Sequence of chain 1.G:
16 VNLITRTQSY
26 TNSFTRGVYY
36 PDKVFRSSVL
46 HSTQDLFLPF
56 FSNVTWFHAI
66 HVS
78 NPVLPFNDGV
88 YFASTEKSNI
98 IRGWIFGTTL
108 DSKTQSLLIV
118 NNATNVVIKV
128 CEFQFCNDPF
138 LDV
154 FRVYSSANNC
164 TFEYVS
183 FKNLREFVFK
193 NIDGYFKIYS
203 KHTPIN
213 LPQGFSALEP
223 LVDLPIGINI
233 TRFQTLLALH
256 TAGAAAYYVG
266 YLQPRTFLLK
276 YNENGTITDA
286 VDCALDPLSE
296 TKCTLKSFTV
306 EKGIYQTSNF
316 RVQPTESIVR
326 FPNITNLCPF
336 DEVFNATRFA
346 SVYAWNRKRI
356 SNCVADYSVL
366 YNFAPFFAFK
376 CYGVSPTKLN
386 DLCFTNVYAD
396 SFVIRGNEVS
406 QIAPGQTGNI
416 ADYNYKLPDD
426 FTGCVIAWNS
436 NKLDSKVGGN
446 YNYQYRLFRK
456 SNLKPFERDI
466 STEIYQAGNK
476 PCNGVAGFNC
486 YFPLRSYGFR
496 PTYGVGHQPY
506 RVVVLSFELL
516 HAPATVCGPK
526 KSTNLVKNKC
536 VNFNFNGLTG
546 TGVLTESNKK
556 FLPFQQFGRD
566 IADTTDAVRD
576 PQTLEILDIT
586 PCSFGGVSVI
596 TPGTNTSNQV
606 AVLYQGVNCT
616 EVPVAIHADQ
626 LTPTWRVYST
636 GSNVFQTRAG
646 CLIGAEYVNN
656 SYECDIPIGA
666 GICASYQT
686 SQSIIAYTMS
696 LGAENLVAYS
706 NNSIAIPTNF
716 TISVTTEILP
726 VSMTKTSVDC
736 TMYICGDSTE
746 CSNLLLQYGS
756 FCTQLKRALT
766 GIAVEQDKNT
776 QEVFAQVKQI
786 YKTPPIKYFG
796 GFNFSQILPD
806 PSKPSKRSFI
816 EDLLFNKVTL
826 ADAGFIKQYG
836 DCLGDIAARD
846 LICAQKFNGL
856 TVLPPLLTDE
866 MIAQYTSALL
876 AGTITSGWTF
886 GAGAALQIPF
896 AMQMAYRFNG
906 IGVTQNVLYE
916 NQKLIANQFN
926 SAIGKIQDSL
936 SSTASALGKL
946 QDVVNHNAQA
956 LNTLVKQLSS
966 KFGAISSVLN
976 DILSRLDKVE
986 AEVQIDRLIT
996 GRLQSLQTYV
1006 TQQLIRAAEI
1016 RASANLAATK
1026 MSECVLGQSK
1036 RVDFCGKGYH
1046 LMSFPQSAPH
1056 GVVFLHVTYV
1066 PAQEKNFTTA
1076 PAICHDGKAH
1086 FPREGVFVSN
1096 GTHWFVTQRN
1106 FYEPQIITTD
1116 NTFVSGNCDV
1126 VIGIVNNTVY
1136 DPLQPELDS

Sequence of chain 1.F:
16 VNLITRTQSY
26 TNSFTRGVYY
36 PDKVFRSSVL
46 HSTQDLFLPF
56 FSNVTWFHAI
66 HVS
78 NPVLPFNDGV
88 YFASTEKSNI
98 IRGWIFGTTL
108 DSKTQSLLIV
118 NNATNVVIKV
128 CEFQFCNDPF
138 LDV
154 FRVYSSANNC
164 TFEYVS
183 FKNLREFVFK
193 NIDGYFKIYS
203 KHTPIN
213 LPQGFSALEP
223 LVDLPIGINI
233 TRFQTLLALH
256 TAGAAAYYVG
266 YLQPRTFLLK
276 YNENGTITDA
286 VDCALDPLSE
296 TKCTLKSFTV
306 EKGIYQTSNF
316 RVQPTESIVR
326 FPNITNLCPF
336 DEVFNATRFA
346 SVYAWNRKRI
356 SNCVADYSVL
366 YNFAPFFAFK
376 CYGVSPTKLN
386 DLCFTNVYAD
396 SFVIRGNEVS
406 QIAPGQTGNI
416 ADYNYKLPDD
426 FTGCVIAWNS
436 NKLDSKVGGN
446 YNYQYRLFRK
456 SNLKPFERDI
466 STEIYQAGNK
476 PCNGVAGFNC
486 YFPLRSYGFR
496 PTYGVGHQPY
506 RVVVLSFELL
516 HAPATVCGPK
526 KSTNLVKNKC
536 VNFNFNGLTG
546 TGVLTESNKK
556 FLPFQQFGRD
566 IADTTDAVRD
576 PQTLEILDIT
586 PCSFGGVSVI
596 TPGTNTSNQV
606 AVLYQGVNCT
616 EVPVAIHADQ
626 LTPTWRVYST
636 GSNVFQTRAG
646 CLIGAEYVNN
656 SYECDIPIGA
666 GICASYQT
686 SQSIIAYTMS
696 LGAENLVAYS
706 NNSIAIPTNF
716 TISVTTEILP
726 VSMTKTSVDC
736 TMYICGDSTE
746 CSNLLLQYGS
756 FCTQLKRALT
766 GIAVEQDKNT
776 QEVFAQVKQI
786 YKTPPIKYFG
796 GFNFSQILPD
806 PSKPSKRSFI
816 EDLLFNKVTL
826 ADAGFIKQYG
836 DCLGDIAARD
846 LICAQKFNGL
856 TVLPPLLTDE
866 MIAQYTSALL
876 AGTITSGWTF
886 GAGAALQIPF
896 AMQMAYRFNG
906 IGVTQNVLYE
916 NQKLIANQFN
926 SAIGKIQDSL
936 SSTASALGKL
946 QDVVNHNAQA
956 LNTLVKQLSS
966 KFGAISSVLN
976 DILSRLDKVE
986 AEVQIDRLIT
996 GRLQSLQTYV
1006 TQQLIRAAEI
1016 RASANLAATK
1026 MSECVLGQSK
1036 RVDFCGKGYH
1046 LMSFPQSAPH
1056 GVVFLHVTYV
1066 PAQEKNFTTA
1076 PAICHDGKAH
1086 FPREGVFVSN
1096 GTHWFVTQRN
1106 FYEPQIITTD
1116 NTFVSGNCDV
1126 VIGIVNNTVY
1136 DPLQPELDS

Binding-site contacts:
Ligand atom C1 contacts residue ASN613 of chain 1.G at 1.4 Å.
Ligand atom C5 contacts residue ASN613 of chain 1.G at 3.6 Å.
Ligand atom O6 contacts residue ASN613 of chain 1.G at 4.4 Å.
Ligand atom O7 contacts residue ILE831 of chain 1.F at 3.7 Å.
Ligand atom O5 contacts residue THR615 of chain 1.G at 3.9 Å.
Ligand atom C7 contacts residue ILE831 of chain 1.F at 4.3 Å (hydrophobic).
Ligand atom O7 contacts residue ASN613 of chain 1.G at 3.4 Å (h-bond).
Ligand atom C7 contacts residue ASN613 of chain 1.G at 3.4 Å.
Ligand atom O7 contacts residue GLN833 of chain 1.F at 2.8 Å (h-bond).
Ligand atom C7 contacts residue GLN833 of chain 1.F at 3.7 Å.
Ligand atom C3 contacts residue ASN613 of chain 1.G at 3.8 Å.
Ligand atom C1 contacts residue GLN833 of chain 1.F at 3.8 Å.
Ligand atom C4 contacts residue GLN833 of chain 1.F at 4.3 Å.
Ligand atom C2 contacts residue GLN833 of chain 1.F at 3.3 Å.
Ligand atom C2 contacts residue ASN613 of chain 1.G at 2.5 Å.
Ligand atom O5 contacts residue ASN613 of chain 1.G at 2.3 Å (h-bond).
Ligand atom N2 contacts residue ASN613 of chain 1.G at 3.0 Å (h-bond).
Ligand atom O6 contacts residue GLN833 of chain 1.F at 4.1 Å.
Ligand atom O5 contacts residue GLN833 of chain 1.F at 3.4 Å (h-bond).
Ligand atom C5 contacts residue GLN833 of chain 1.F at 4.3 Å.
Ligand atom N2 contacts residue GLN833 of chain 1.F at 3.9 Å.
Ligand atom C3 contacts residue GLN833 of chain 1.F at 4.1 Å.
Ligand atom C4 contacts residue ASN613 of chain 1.G at 4.2 Å.
Ligand atom O6 contacts residue THR615 of chain 1.G at 4.2 Å.
Ligand atom O3 contacts residue GLN833 of chain 1.F at 4.1 Å.
Ligand atom C8 contacts residue ASN613 of chain 1.G at 4.3 Å.
Ligand atom C1 contacts residue THR615 of chain 1.G at 4.2 Å.
Ligand atom C8 contacts residue GLN641 of chain 1.G at 3.8 Å.
Ligand atom C8 contacts residue ILE831 of chain 1.F at 4.4 Å (hydrophobic).

A small-molecule ligand and the protein it binds are described below.
Small molecule (SMILES): CC(=O)N[C@@H]1[C@@H](O)[C@H](O)[C@@H](CO)O[C@H]1O